Sequence of chain 1.C:
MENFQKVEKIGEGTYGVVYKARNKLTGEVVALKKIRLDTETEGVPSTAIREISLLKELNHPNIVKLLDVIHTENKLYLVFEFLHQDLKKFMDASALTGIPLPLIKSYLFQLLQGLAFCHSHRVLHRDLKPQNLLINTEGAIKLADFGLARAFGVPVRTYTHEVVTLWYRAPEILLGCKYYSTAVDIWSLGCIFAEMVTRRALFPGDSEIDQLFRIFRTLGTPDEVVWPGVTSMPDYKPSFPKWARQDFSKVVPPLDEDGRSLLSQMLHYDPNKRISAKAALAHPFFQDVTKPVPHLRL

A small-molecule ligand and the protein it binds are described below.
Small molecule (SMILES): CN1CCN(c2cccc3nc(-c4n[nH]c5cc(-c6ccc(N)cc6)ccc45)[nH]c23)CC1

Binding-site contacts:
Ligand atom C26 contacts residue ASP86 of chain 1.C at 3.4 Å.
Ligand atom N8 contacts residue GLU81 of chain 1.C at 3.5 Å (salt-bridge).
Ligand atom N23 contacts residue ASP86 of chain 1.C at 2.9 Å (salt-bridge).
Ligand atom C15 contacts residue LEU83 of chain 1.C at 3.5 Å (hydrophobic).
Ligand atom N8 contacts residue PHE82 of chain 1.C at 3.6 Å.
Ligand atom N11 contacts residue ILE10 of chain 1.C at 3.6 Å.
Ligand atom C22 contacts residue ASP86 of chain 1.C at 3.4 Å.
Ligand atom N32 contacts residue PHE146 of chain 1.C at 3.1 Å (h-bond).
Ligand atom C29 contacts residue GLU51 of chain 1.C at 3.2 Å.
Ligand atom C24 contacts residue LYS89 of chain 1.C at 3.4 Å.
Ligand atom N11 contacts residue LEU83 of chain 1.C at 2.7 Å (h-bond).
Ligand atom C21 contacts residue ASP86 of chain 1.C at 3.6 Å.
Ligand atom C28 contacts residue PHE80 of chain 1.C at 3.5 Å (hydrophobic).
Ligand atom N7 contacts residue ALA31 of chain 1.C at 3.3 Å.
Ligand atom N20 contacts residue ILE10 of chain 1.C at 3.3 Å (h-bond).
Ligand atom C25 contacts residue ILE10 of chain 1.C at 3.0 Å (hydrophobic).
Ligand atom C28 contacts residue LYS33 of chain 1.C at 2.8 Å.
Ligand atom C27 contacts residue PHE80 of chain 1.C at 3.6 Å (hydrophobic).
Ligand atom C30 contacts residue PHE80 of chain 1.C at 3.4 Å (hydrophobic).
Ligand atom C25 contacts residue LYS89 of chain 1.C at 3.6 Å.
Ligand atom N32 contacts residue GLU51 of chain 1.C at 2.5 Å (salt-bridge).
Ligand atom C12 contacts residue LEU83 of chain 1.C at 3.3 Å (hydrophobic).
Ligand atom C24 contacts residue ILE10 of chain 1.C at 3.4 Å (hydrophobic).
Ligand atom C30 contacts residue ASP145 of chain 1.C at 3.3 Å.
Ligand atom C15 contacts residue HIS84 of chain 1.C at 3.2 Å.
Ligand atom N8 contacts residue LEU83 of chain 1.C at 3.1 Å (h-bond).
Ligand atom C28 contacts residue GLU51 of chain 1.C at 3.1 Å.
Ligand atom C5 contacts residue LEU134 of chain 1.C at 3.5 Å (hydrophobic).
Ligand atom C29 contacts residue ASP145 of chain 1.C at 3.5 Å.
Ligand atom C27 contacts residue LYS33 of chain 1.C at 3.4 Å.
Ligand atom N8 contacts residue ALA31 of chain 1.C at 3.5 Å.
Ligand atom C18 contacts residue ILE10 of chain 1.C at 3.6 Å (hydrophobic).
Ligand atom N32 contacts residue LEU55 of chain 1.C at 3.5 Å.
Ligand atom C10 contacts residue ILE10 of chain 1.C at 3.6 Å (hydrophobic).
Ligand atom C4 contacts residue LEU134 of chain 1.C at 3.5 Å (hydrophobic).
Ligand atom N11 contacts residue PHE82 of chain 1.C at 3.5 Å.
Ligand atom C4 contacts residue ALA31 of chain 1.C at 3.6 Å (hydrophobic).
Ligand atom C29 contacts residue PHE80 of chain 1.C at 3.4 Å (hydrophobic).
Ligand atom C16 contacts residue HIS84 of chain 1.C at 3.3 Å.
Ligand atom N7 contacts residue GLU81 of chain 1.C at 2.8 Å (salt-bridge).